Sequence of chain 2.G:
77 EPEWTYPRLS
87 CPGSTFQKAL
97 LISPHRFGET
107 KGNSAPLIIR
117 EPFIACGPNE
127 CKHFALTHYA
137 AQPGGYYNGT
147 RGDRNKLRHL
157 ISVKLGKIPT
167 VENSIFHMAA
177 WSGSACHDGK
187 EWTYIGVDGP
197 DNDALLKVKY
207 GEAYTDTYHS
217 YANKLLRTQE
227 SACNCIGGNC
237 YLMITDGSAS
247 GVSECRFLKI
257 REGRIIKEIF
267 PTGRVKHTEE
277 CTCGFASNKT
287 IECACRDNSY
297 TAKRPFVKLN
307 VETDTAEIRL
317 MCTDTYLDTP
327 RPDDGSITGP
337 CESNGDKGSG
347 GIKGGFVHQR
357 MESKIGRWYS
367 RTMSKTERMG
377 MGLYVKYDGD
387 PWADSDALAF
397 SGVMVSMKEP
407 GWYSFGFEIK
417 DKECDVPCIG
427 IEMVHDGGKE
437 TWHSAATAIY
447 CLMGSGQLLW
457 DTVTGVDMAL

This protein binds this small molecule.
Small molecule (SMILES): [H]/N=C(\N)N[C@H]1C=C(C(=O)O)O[C@@H]([C@H](O)[C@H](O)CO)[C@@H]1NC(C)=O

Binding-site contacts:
Ligand atom O9 contacts residue ARG223 of chain 2.G at 3.5 Å (salt-bridge).
Ligand atom C9 contacts residue ALA245 of chain 2.G at 3.7 Å (hydrophobic).
Ligand atom C9 contacts residue GLU275 of chain 2.G at 3.6 Å.
Ligand atom NH2 contacts residue ARG154 of chain 2.G at 3.5 Å (salt-bridge).
Ligand atom NH1 contacts residue GLU117 of chain 2.G at 3.8 Å.
Ligand atom NH1 contacts residue TRP177 of chain 2.G at 3.3 Å (h-bond).
Ligand atom O1A contacts residue ARG374 of chain 2.G at 2.8 Å (salt-bridge).
Ligand atom C1 contacts residue ARG374 of chain 2.G at 3.6 Å.
Ligand atom O10 contacts residue ASP149 of chain 2.G at 3.7 Å.
Ligand atom C8 contacts residue ARG292 of chain 2.G at 3.7 Å.
Ligand atom C3 contacts residue ASP149 of chain 2.G at 3.5 Å.
Ligand atom NE contacts residue GLU117 of chain 2.G at 3.5 Å (salt-bridge).
Ligand atom C3 contacts residue TYR409 of chain 2.G at 3.0 Å (hydrophobic).
Ligand atom O1B contacts residue ARG374 of chain 2.G at 3.0 Å (salt-bridge).
Ligand atom C9 contacts residue ASN294 of chain 2.G at 3.4 Å.
Ligand atom O1B contacts residue TYR409 of chain 2.G at 3.2 Å (h-bond).
Ligand atom O1B contacts residue ARG116 of chain 2.G at 2.8 Å (salt-bridge).
Ligand atom O1A contacts residue TYR409 of chain 2.G at 3.5 Å (h-bond).
Ligand atom NE contacts residue ASP149 of chain 2.G at 2.9 Å (salt-bridge).
Ligand atom O6 contacts residue ARG292 of chain 2.G at 3.5 Å (salt-bridge).
Ligand atom C4 contacts residue ASP149 of chain 2.G at 3.7 Å.
Ligand atom C6 contacts residue TYR409 of chain 2.G at 3.6 Å (hydrophobic).
Ligand atom CZ contacts residue GLU117 of chain 2.G at 3.6 Å.
Ligand atom C8 contacts residue GLU275 of chain 2.G at 3.8 Å.
Ligand atom O1A contacts residue ARG292 of chain 2.G at 3.4 Å (salt-bridge).
Ligand atom C2 contacts residue TYR409 of chain 2.G at 3.2 Å (hydrophobic).
Ligand atom O10 contacts residue ARG150 of chain 2.G at 3.0 Å (salt-bridge).
Ligand atom C6 contacts residue GLU276 of chain 2.G at 3.7 Å.
Ligand atom NH2 contacts residue ASP149 of chain 2.G at 2.9 Å (salt-bridge).
Ligand atom O8 contacts residue GLU275 of chain 2.G at 2.8 Å (salt-bridge).
Ligand atom O9 contacts residue GLU275 of chain 2.G at 2.6 Å (salt-bridge).
Ligand atom NH1 contacts residue GLU226 of chain 2.G at 3.3 Å (salt-bridge).
Ligand atom O6 contacts residue TYR409 of chain 2.G at 3.0 Å (h-bond).
Ligand atom O8 contacts residue ARG292 of chain 2.G at 3.3 Å.
Ligand atom C4 contacts residue TYR409 of chain 2.G at 3.6 Å (hydrophobic).
Ligand atom NH2 contacts residue TRP177 of chain 2.G at 2.9 Å (h-bond).
Ligand atom C11 contacts residue ARG223 of chain 2.G at 3.7 Å.
Ligand atom CZ contacts residue TRP177 of chain 2.G at 3.5 Å (hydrophobic).
Ligand atom C3 contacts residue GLU117 of chain 2.G at 3.8 Å.
Ligand atom C1 contacts residue TYR409 of chain 2.G at 3.1 Å (hydrophobic).